Binding-site contacts:
Ligand atom N1 contacts residue PHE207 of chain 1.B at 3.6 Å.
Ligand atom C2 contacts residue THR205 of chain 1.B at 3.6 Å.
Ligand atom O2 contacts residue LEU206 of chain 1.B at 3.6 Å.
Ligand atom O2B contacts residue ASN175 of chain 1.B at 3.0 Å (h-bond).
Ligand atom O4 contacts residue PHE207 of chain 1.B at 3.7 Å.
Ligand atom O3A contacts residue ASN175 of chain 1.B at 3.3 Å (h-bond).
Ligand atom O2B contacts residue ARG214 of chain 1.B at 2.7 Å (salt-bridge).
Ligand atom C6 contacts residue VAL190 of chain 1.B at 3.7 Å (hydrophobic).
Ligand atom PB contacts residue ASN175 of chain 1.B at 3.7 Å.
Ligand atom O3B contacts residue ASP276 of chain 1.B at 2.8 Å (salt-bridge).
Ligand atom C1B contacts residue LEU250 of chain 1.B at 3.8 Å (hydrophobic).
Ligand atom C4 contacts residue PHE207 of chain 1.B at 3.4 Å (hydrophobic).
Ligand atom O4B contacts residue VAL190 of chain 1.B at 3.4 Å.
Ligand atom N3 contacts residue THR205 of chain 1.B at 2.7 Å (h-bond).
Ligand atom N3 contacts residue PHE207 of chain 1.B at 3.4 Å.
Ligand atom O2' contacts residue ASP276 of chain 1.B at 3.8 Å.
Ligand atom C4 contacts residue PHE194 of chain 1.B at 3.9 Å (hydrophobic).
Ligand atom N1 contacts residue VAL190 of chain 1.B at 3.7 Å.
Ligand atom C5B contacts residue VAL190 of chain 1.B at 3.7 Å (hydrophobic).
Ligand atom N3 contacts residue PHE194 of chain 1.B at 3.5 Å.
Ligand atom C2 contacts residue PHE207 of chain 1.B at 3.3 Å (hydrophobic).
Ligand atom C4 contacts residue THR205 of chain 1.B at 3.5 Å.
Ligand atom C5 contacts residue ARG273 of chain 1.B at 3.9 Å.
Ligand atom C5 contacts residue PHE207 of chain 1.B at 3.8 Å (hydrophobic).
Ligand atom C3B contacts residue ARG214 of chain 1.B at 3.9 Å.
Ligand atom O4 contacts residue PHE194 of chain 1.B at 3.9 Å.
Ligand atom O4 contacts residue THR205 of chain 1.B at 3.5 Å (h-bond).
Ligand atom O2 contacts residue THR205 of chain 1.B at 3.6 Å (h-bond).
Ligand atom O3B contacts residue GLN212 of chain 1.B at 3.6 Å (h-bond).
Ligand atom O4B contacts residue LEU250 of chain 1.B at 3.5 Å.
Ligand atom O2' contacts residue ARG273 of chain 1.B at 3.8 Å.
Ligand atom O1B contacts residue ARG214 of chain 1.B at 3.3 Å (salt-bridge).
Ligand atom C3B contacts residue ASP276 of chain 1.B at 3.3 Å.
Ligand atom C6 contacts residue ARG273 of chain 1.B at 3.7 Å.
Ligand atom O1A contacts residue GLY189 of chain 1.B at 3.5 Å.
Ligand atom C4B contacts residue LEU250 of chain 1.B at 3.9 Å (hydrophobic).
Ligand atom O2 contacts residue PHE207 of chain 1.B at 2.9 Å (h-bond).
Ligand atom O2' contacts residue PHE207 of chain 1.B at 3.8 Å.
Ligand atom O3B contacts residue ARG214 of chain 1.B at 3.7 Å.
Ligand atom O1A contacts residue VAL190 of chain 1.B at 2.8 Å (h-bond).

This protein binds this small molecule.
Small molecule (SMILES): CC(=O)N[C@H]1[C@@H](O[P](=O)(O)O[P](=O)(O)OC[C@H]2O[C@@H](n3ccc(=O)[nH]c3=O)[C@H](O)[C@@H]2O)O[C@H](CO)[C@H](O)[C@@H]1O

Sequence of chain 1.B:
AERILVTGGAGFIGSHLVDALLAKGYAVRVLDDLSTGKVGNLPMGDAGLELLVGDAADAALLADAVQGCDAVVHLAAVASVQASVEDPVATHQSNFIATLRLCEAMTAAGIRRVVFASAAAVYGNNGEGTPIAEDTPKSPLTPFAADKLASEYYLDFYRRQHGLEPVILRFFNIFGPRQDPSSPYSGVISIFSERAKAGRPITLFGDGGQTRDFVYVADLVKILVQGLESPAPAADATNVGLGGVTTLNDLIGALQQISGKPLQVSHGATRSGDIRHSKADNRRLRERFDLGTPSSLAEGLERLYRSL